Sequence of chain 59.G:
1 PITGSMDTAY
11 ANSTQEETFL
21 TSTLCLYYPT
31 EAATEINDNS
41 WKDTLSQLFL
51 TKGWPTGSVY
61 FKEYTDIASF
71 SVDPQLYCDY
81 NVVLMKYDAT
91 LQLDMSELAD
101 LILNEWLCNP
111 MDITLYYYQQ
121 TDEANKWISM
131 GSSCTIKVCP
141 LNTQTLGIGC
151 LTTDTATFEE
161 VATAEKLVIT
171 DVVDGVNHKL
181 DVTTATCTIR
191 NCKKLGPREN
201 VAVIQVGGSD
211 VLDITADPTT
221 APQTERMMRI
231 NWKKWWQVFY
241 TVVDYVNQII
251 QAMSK

Binding-site contacts:
Ligand atom O5 contacts residue ASN12 of chain 59.G at 2.7 Å (h-bond).
Ligand atom O7 contacts residue ASN12 of chain 59.G at 3.6 Å.
Ligand atom C5 contacts residue ASN12 of chain 59.G at 4.1 Å.
Ligand atom N2 contacts residue ASN12 of chain 59.G at 3.8 Å.
Ligand atom C7 contacts residue ASN12 of chain 59.G at 3.9 Å.
Ligand atom C1 contacts residue ASN12 of chain 59.G at 2.2 Å.
Ligand atom C2 contacts residue ASN12 of chain 59.G at 3.3 Å.

The small molecule below binds the protein below.
Small molecule (SMILES): CC(=O)N[C@H]1[C@H](O[C@H]2[C@H](O)[C@@H](NC(C)=O)CO[C@@H]2CO)O[C@H](CO)[C@@H](O)[C@@H]1O